Binding-site contacts:
Ligand atom C1 contacts residue ASN13 of chain 1.B at 3.9 Å.
Ligand atom C23 contacts residue NHR1 of chain 1.E at 3.5 Å.
Ligand atom O12 contacts residue ASN13 of chain 1.B at 4.0 Å.
Ligand atom C2 contacts residue GLU173 of chain 1.B at 3.8 Å.
Ligand atom O22 contacts residue MET89 of chain 1.B at 4.0 Å.
Ligand atom O17 contacts residue GLN170 of chain 1.B at 4.0 Å.
Ligand atom C1 contacts residue GLU173 of chain 1.B at 3.3 Å.
Ligand atom O17 contacts residue ASN13 of chain 1.B at 3.8 Å.
Ligand atom O16 contacts residue SER12 of chain 1.B at 3.6 Å (h-bond).
Ligand atom C21 contacts residue MET89 of chain 1.B at 3.7 Å (hydrophobic).
Ligand atom O8 contacts residue ILE107 of chain 1.B at 3.2 Å (h-bond).
Ligand atom C21 contacts residue NHR1 of chain 1.E at 3.7 Å.
Ligand atom O18 contacts residue ALA86 of chain 1.B at 3.9 Å.
Ligand atom N24 contacts residue MET89 of chain 1.B at 2.5 Å.
Ligand atom C23 contacts residue MET89 of chain 1.B at 3.5 Å (hydrophobic).
Ligand atom N24 contacts residue GLY87 of chain 1.B at 3.7 Å.
Ligand atom O16 contacts residue ALA86 of chain 1.B at 3.9 Å.
Ligand atom C23 contacts residue PHE88 of chain 1.B at 3.5 Å (hydrophobic).
Ligand atom C21 contacts residue GLY87 of chain 1.B at 3.8 Å.
Ligand atom N24 contacts residue NHR1 of chain 1.E at 3.0 Å.
Ligand atom O22 contacts residue PRO109 of chain 1.B at 3.2 Å.
Ligand atom O16 contacts residue ASN13 of chain 1.B at 3.1 Å (h-bond).
Ligand atom P15 contacts residue ASN13 of chain 1.B at 4.1 Å.
Ligand atom O16 contacts residue GLY11 of chain 1.B at 4.0 Å.
Ligand atom O22 contacts residue NHR1 of chain 1.E at 3.0 Å.
Ligand atom P15 contacts residue SER12 of chain 1.B at 3.5 Å.
Ligand atom O8 contacts residue GLU173 of chain 1.B at 2.9 Å (salt-bridge).
Ligand atom O17 contacts residue ASN10 of chain 1.B at 3.6 Å.
Ligand atom C3 contacts residue PRO109 of chain 1.B at 4.0 Å (hydrophobic).
Ligand atom O18 contacts residue ASN10 of chain 1.B at 4.0 Å.
Ligand atom O18 contacts residue GLY11 of chain 1.B at 3.0 Å (h-bond).
Ligand atom N19 contacts residue GLY87 of chain 1.B at 3.1 Å.
Ligand atom O18 contacts residue SER12 of chain 1.B at 4.0 Å.
Ligand atom O17 contacts residue GLY11 of chain 1.B at 3.3 Å (h-bond).
Ligand atom C23 contacts residue GLY87 of chain 1.B at 3.4 Å.
Ligand atom O17 contacts residue SER12 of chain 1.B at 2.5 Å (h-bond).
Ligand atom N24 contacts residue PHE88 of chain 1.B at 2.6 Å (h-bond).
Ligand atom O6 contacts residue GLU173 of chain 1.B at 2.9 Å (salt-bridge).
Ligand atom O8 contacts residue PRO109 of chain 1.B at 3.4 Å.
Ligand atom P15 contacts residue GLY11 of chain 1.B at 3.6 Å.

A protein and the small-molecule ligand that binds it are described below.
Small molecule (SMILES): NCC(=O)N[C@@H]1O[C@H](COP(=O)([O-])[O-])[C@@H](O)[C@H]1O

Sequence of chain 1.B:
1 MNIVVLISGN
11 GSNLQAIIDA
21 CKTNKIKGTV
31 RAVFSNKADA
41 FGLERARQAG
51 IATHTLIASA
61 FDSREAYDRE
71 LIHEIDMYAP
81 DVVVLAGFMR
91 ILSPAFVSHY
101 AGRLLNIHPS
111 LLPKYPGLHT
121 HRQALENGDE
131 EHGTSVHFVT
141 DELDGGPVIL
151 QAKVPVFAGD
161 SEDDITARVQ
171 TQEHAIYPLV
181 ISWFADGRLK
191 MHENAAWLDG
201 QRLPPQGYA